Binding-site contacts:
Ligand atom C8 contacts residue ASN287 of chain 1.B at 4.5 Å.
Ligand atom C1 contacts residue ASN287 of chain 1.B at 1.4 Å.
Ligand atom O7 contacts residue GLN333 of chain 1.B at 4.2 Å.
Ligand atom C2 contacts residue ASN287 of chain 1.B at 2.5 Å.
Ligand atom O7 contacts residue ASN287 of chain 1.B at 3.4 Å (h-bond).
Ligand atom C8 contacts residue GLN333 of chain 1.B at 4.2 Å.
Ligand atom C7 contacts residue GLN333 of chain 1.B at 4.5 Å.
Ligand atom C3 contacts residue ASN287 of chain 1.B at 3.8 Å.
Ligand atom O5 contacts residue GLN333 of chain 1.B at 4.3 Å.
Ligand atom C5 contacts residue GLN333 of chain 1.B at 4.0 Å.
Ligand atom C5 contacts residue ASN287 of chain 1.B at 3.7 Å.
Ligand atom C6 contacts residue GLN333 of chain 1.B at 3.9 Å.
Ligand atom C8 contacts residue GLN334 of chain 1.B at 3.4 Å.
Ligand atom N2 contacts residue ASN287 of chain 1.B at 3.0 Å (h-bond).
Ligand atom C7 contacts residue ASN287 of chain 1.B at 3.4 Å.
Ligand atom C4 contacts residue ASN287 of chain 1.B at 4.2 Å.
Ligand atom O5 contacts residue ASN287 of chain 1.B at 2.4 Å (h-bond).

A protein and the small-molecule ligand that binds it are described below.
Small molecule (SMILES): CC(=O)N[C@H]1[C@H](O[C@H]2[C@H](O)[C@@H](NC(C)=O)CO[C@@H]2CO)O[C@H](CO)[C@@H](O)[C@@H]1O

Sequence of chain 1.B:
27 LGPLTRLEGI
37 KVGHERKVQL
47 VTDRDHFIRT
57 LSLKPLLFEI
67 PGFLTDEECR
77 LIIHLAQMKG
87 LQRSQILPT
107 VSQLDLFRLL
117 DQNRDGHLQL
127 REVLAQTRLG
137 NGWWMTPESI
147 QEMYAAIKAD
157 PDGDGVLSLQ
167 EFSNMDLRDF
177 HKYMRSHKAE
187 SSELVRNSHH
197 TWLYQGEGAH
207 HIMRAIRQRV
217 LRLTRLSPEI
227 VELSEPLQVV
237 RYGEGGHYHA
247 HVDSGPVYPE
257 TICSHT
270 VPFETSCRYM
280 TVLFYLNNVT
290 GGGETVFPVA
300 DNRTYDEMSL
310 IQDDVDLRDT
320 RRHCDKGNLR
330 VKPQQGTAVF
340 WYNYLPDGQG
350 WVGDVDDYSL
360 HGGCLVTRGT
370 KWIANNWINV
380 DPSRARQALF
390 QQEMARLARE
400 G